Binding-site contacts:
Ligand atom O30 contacts residue MET165 of chain 2.A at 3.6 Å.
Ligand atom N11 contacts residue GLN189 of chain 2.A at 3.1 Å (h-bond).
Ligand atom C9 contacts residue GLN189 of chain 2.A at 3.6 Å.
Ligand atom O30 contacts residue HIS172 of chain 2.A at 3.6 Å.
Ligand atom O30 contacts residue HIS163 of chain 2.A at 2.6 Å (h-bond).
Ligand atom C21 contacts residue HIS41 of chain 2.A at 3.8 Å.
Ligand atom N28 contacts residue PHE140 of chain 2.A at 3.1 Å (h-bond).
Ligand atom C16 contacts residue ASP187 of chain 2.A at 3.8 Å.
Ligand atom C26 contacts residue LEU141 of chain 2.A at 3.9 Å (hydrophobic).
Ligand atom N28 contacts residue GLU166 of chain 2.A at 3.3 Å (salt-bridge).
Ligand atom C24 contacts residue SER144 of chain 2.A at 4.0 Å.
Ligand atom C17 contacts residue HIS164 of chain 2.A at 3.7 Å.
Ligand atom C27 contacts residue ASN142 of chain 2.A at 3.9 Å.
Ligand atom N19 contacts residue MET165 of chain 2.A at 4.0 Å.
Ligand atom C21 contacts residue CYS145 of chain 2.A at 1.8 Å (hydrophobic).
Ligand atom C29 contacts residue GLU166 of chain 2.A at 3.6 Å.
Ligand atom C29 contacts residue HIS163 of chain 2.A at 3.6 Å.
Ligand atom C27 contacts residue LEU141 of chain 2.A at 3.8 Å (hydrophobic).
Ligand atom O10 contacts residue MET165 of chain 2.A at 3.5 Å.
Ligand atom C16 contacts residue ARG188 of chain 2.A at 3.9 Å.
Ligand atom N19 contacts residue HIS164 of chain 2.A at 3.0 Å (h-bond).
Ligand atom C24 contacts residue CYS145 of chain 2.A at 3.1 Å (hydrophobic).
Ligand atom C26 contacts residue ASN142 of chain 2.A at 3.8 Å.
Ligand atom C5 contacts residue GLU166 of chain 2.A at 3.8 Å.
Ligand atom O22 contacts residue GLY143 of chain 2.A at 3.5 Å (h-bond).
Ligand atom C15 contacts residue MET49 of chain 2.A at 3.9 Å (hydrophobic).
Ligand atom O22 contacts residue CYS145 of chain 2.A at 2.6 Å (h-bond).
Ligand atom C14 contacts residue GLN189 of chain 2.A at 3.9 Å.
Ligand atom O22 contacts residue SER144 of chain 2.A at 3.6 Å (h-bond).
Ligand atom C7 contacts residue GLU166 of chain 2.A at 3.2 Å.
Ligand atom C12 contacts residue MET165 of chain 2.A at 3.9 Å (hydrophobic).
Ligand atom O30 contacts residue PHE140 of chain 2.A at 3.6 Å.
Ligand atom C24 contacts residue HIS163 of chain 2.A at 3.9 Å.
Ligand atom O30 contacts residue GLU166 of chain 2.A at 3.5 Å.
Ligand atom N19 contacts residue CYS145 of chain 2.A at 3.0 Å (h-bond).
Ligand atom C20 contacts residue CYS145 of chain 2.A at 2.7 Å (hydrophobic).
Ligand atom C20 contacts residue HIS164 of chain 2.A at 3.9 Å.
Ligand atom O10 contacts residue GLU166 of chain 2.A at 3.0 Å (salt-bridge).
Ligand atom C12 contacts residue HIS164 of chain 2.A at 3.6 Å.
Ligand atom O8 contacts residue GLN189 of chain 2.A at 3.1 Å (h-bond).

Sequence of chain 1.A:
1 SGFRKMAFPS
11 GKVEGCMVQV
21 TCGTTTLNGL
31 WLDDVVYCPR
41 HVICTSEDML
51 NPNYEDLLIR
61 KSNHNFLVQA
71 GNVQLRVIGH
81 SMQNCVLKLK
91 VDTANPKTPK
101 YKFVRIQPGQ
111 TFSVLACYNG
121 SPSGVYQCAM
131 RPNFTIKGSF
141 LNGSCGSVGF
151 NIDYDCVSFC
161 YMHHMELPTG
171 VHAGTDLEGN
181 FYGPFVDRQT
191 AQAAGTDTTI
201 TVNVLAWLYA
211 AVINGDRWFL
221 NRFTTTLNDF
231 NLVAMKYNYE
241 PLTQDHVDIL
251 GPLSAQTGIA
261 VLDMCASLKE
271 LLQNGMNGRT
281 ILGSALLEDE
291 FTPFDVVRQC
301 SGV

The protein below binds the small molecule below.
Small molecule (SMILES): CC(C)C[C@H](NC(=O)OCc1ccccc1)C(=O)N[C@H](CO)C[C@@H]1CCNC1=O

Sequence of chain 2.A:
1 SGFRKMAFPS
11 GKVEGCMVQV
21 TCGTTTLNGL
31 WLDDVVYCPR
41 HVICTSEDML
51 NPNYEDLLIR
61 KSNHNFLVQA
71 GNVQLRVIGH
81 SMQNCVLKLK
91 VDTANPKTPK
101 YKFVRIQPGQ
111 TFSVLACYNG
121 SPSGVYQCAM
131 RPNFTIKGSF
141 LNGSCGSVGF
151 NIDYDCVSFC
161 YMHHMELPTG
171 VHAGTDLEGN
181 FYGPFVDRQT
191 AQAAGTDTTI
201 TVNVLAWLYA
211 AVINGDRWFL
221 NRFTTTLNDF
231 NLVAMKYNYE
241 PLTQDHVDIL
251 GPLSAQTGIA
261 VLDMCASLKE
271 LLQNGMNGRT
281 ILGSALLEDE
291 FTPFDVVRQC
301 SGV